Binding-site contacts:
Ligand atom CAP contacts residue LEU172 of chain 1.B at 3.6 Å (hydrophobic).
Ligand atom NAZ contacts residue GLU81 of chain 1.B at 3.9 Å.
Ligand atom CAG contacts residue ASN170 of chain 1.B at 3.5 Å.
Ligand atom NAO contacts residue LEU119 of chain 1.B at 4.0 Å.
Ligand atom CAQ contacts residue ALA64 of chain 1.B at 3.7 Å (hydrophobic).
Ligand atom CAP contacts residue ALA64 of chain 1.B at 4.2 Å (hydrophobic).
Ligand atom NAY contacts residue ASP185 of chain 1.B at 3.7 Å.
Ligand atom FBE contacts residue ILE43 of chain 1.B at 3.9 Å.
Ligand atom CAN contacts residue LEU172 of chain 1.B at 3.5 Å (hydrophobic).
Ligand atom CAF contacts residue GLU169 of chain 1.B at 3.6 Å.
Ligand atom NAO contacts residue ALA64 of chain 1.B at 4.0 Å.
Ligand atom FBC contacts residue GLY44 of chain 1.B at 3.8 Å.
Ligand atom CAF contacts residue LEU172 of chain 1.B at 4.1 Å (hydrophobic).
Ligand atom CBA contacts residue PHE116 of chain 1.B at 3.8 Å (hydrophobic).
Ligand atom CBA contacts residue ASP185 of chain 1.B at 4.1 Å.
Ligand atom FBC contacts residue ILE43 of chain 1.B at 3.7 Å.
Ligand atom NAZ contacts residue ASP185 of chain 1.B at 3.7 Å.
Ligand atom CAG contacts residue VAL184 of chain 1.B at 3.8 Å (hydrophobic).
Ligand atom NAZ contacts residue LYS66 of chain 1.B at 3.8 Å.
Ligand atom CAN contacts residue SER120 of chain 1.B at 4.0 Å.
Ligand atom FAA contacts residue ASP185 of chain 1.B at 3.4 Å.
Ligand atom CBB contacts residue VAL51 of chain 1.B at 4.1 Å (hydrophobic).
Ligand atom CAL contacts residue ILE43 of chain 1.B at 4.2 Å (hydrophobic).
Ligand atom CAM contacts residue LEU172 of chain 1.B at 3.5 Å (hydrophobic).
Ligand atom CAU contacts residue LEU172 of chain 1.B at 3.6 Å (hydrophobic).
Ligand atom FBD contacts residue GLY44 of chain 1.B at 3.5 Å.
Ligand atom CAM contacts residue SER120 of chain 1.B at 4.1 Å.
Ligand atom CAG contacts residue GLU169 of chain 1.B at 3.7 Å.
Ligand atom CAR contacts residue PHE116 of chain 1.B at 4.1 Å (hydrophobic).
Ligand atom CAV contacts residue LEU172 of chain 1.B at 3.5 Å (hydrophobic).
Ligand atom CAB contacts residue ASN170 of chain 1.B at 4.1 Å.
Ligand atom FBD contacts residue VAL51 of chain 1.B at 3.4 Å.
Ligand atom CAF contacts residue VAL184 of chain 1.B at 3.9 Å (hydrophobic).
Ligand atom CAL contacts residue SER120 of chain 1.B at 3.5 Å.
Ligand atom OAJ contacts residue ASN122 of chain 1.B at 3.8 Å.
Ligand atom NAY contacts residue LYS66 of chain 1.B at 3.9 Å.
Ligand atom CAN contacts residue LEU119 of chain 1.B at 3.5 Å (hydrophobic).
Ligand atom FBE contacts residue VAL51 of chain 1.B at 3.3 Å.
Ligand atom NAO contacts residue LEU172 of chain 1.B at 3.6 Å.
Ligand atom FAA contacts residue ASN170 of chain 1.B at 3.9 Å.

This protein binds this small molecule.
Small molecule (SMILES): O=c1ccc2cnc3ccc(-c4cn[nH]c4)cc3c2n1-c1ccc(F)cc1C(F)(F)F

Sequence of chain 1.B:
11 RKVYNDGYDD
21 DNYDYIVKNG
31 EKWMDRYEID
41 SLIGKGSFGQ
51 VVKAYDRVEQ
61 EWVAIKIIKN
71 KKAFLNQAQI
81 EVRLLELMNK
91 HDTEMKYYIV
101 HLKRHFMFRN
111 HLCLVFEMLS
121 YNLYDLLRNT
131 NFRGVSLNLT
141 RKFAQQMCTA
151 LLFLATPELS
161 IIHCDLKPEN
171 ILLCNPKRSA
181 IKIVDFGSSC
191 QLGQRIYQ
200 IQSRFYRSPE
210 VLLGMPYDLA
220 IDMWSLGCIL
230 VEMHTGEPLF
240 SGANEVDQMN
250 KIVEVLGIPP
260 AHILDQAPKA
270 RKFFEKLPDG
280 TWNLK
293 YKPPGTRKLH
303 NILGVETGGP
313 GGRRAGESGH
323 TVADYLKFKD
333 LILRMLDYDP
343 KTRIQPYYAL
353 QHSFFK